Sequence of chain 1.A:
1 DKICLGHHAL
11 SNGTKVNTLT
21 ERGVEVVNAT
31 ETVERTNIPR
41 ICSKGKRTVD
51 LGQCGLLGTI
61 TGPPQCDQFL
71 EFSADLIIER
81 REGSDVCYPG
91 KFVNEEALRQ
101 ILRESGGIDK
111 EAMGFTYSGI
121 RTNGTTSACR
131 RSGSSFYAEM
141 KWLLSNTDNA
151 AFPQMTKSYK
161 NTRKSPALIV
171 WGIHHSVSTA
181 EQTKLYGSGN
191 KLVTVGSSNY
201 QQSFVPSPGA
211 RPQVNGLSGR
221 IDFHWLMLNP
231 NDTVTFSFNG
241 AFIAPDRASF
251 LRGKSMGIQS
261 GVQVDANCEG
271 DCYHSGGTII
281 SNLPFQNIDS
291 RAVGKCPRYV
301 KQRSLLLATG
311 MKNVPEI

Binding-site contacts:
Ligand atom C2 contacts residue ASN28 of chain 1.A at 2.5 Å.
Ligand atom C5 contacts residue ASN28 of chain 1.A at 3.7 Å.
Ligand atom O5 contacts residue ASN28 of chain 1.A at 2.4 Å (h-bond).
Ligand atom C3 contacts residue ASN28 of chain 1.A at 3.9 Å.
Ligand atom C6 contacts residue THR30 of chain 1.A at 3.4 Å.
Ligand atom O6 contacts residue ALA29 of chain 1.A at 3.9 Å.
Ligand atom O6 contacts residue THR30 of chain 1.A at 3.1 Å (h-bond).
Ligand atom C7 contacts residue ASN28 of chain 1.A at 3.3 Å.
Ligand atom C6 contacts residue ALA29 of chain 1.A at 4.5 Å (hydrophobic).
Ligand atom O5 contacts residue ALA29 of chain 1.A at 4.4 Å.
Ligand atom N2 contacts residue ASN28 of chain 1.A at 3.0 Å (h-bond).
Ligand atom O5 contacts residue THR309 of chain 1.A at 4.2 Å.
Ligand atom C4 contacts residue ASN28 of chain 1.A at 4.3 Å.
Ligand atom C1 contacts residue ASN28 of chain 1.A at 1.5 Å.
Ligand atom O7 contacts residue ASN28 of chain 1.A at 3.2 Å (h-bond).

This protein binds this small molecule.
Small molecule (SMILES): CC(=O)N[C@@H]1[C@@H](O)[C@H](O)[C@@H](CO)O[C@H]1O